A protein and the small-molecule ligand that binds it are described below.
Small molecule (SMILES): N[C@@H](Cc1ccc(O)cc1)C(=O)O

Sequence of chain 1.B:
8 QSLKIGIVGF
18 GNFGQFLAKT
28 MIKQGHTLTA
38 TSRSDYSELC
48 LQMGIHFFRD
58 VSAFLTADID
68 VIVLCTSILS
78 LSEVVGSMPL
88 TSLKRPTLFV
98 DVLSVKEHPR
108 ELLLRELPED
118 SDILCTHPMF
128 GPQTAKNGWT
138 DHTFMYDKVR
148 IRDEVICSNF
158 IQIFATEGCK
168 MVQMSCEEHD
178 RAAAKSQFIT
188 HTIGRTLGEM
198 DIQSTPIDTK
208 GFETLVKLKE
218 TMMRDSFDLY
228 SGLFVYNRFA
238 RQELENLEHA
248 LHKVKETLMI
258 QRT

Binding-site contacts:
Ligand atom CB contacts residue ASP222 of chain 1.B at 3.2 Å.
Ligand atom CD1 contacts residue ASP222 of chain 1.B at 3.3 Å.
Ligand atom O contacts residue PRO129 of chain 1.B at 3.3 Å (h-bond).
Ligand atom OXT contacts residue THR131 of chain 1.B at 2.8 Å (h-bond).
Ligand atom N contacts residue ASP222 of chain 1.B at 2.7 Å (salt-bridge).
Ligand atom OXT contacts residue PHE127 of chain 1.B at 3.6 Å.
Ligand atom OH contacts residue GLN184 of chain 1.B at 3.3 Å (h-bond).
Ligand atom CG contacts residue NAP1 of chain 1.E at 3.6 Å.
Ligand atom N contacts residue GLN130 of chain 1.B at 3.0 Å (h-bond).
Ligand atom O contacts residue GLN130 of chain 1.B at 2.7 Å (h-bond).
Ligand atom CD1 contacts residue HIS188 of chain 1.B at 3.8 Å.
Ligand atom CE1 contacts residue SER101 of chain 1.B at 3.5 Å.
Ligand atom CZ contacts residue NAP1 of chain 1.E at 3.1 Å.
Ligand atom CA contacts residue GLN130 of chain 1.B at 3.4 Å.
Ligand atom CE2 contacts residue GLN184 of chain 1.B at 3.2 Å.
Ligand atom C contacts residue GLY128 of chain 1.B at 3.5 Å.
Ligand atom OH contacts residue NAP1 of chain 1.E at 2.9 Å.
Ligand atom O contacts residue THR131 of chain 1.B at 3.0 Å (h-bond).
Ligand atom C contacts residue NAP1 of chain 1.E at 3.6 Å.
Ligand atom CA contacts residue NAP1 of chain 1.E at 3.6 Å.
Ligand atom CE2 contacts residue NAP1 of chain 1.E at 3.4 Å.
Ligand atom O contacts residue NAP1 of chain 1.E at 3.8 Å.
Ligand atom N contacts residue NAP1 of chain 1.E at 2.7 Å (h-bond).
Ligand atom CA contacts residue ASP222 of chain 1.B at 3.2 Å.
Ligand atom CG contacts residue ASP222 of chain 1.B at 3.7 Å.
Ligand atom CD1 contacts residue GLN184 of chain 1.B at 3.8 Å.
Ligand atom CE1 contacts residue NAP1 of chain 1.E at 3.6 Å.
Ligand atom CE1 contacts residue GLN184 of chain 1.B at 3.3 Å.
Ligand atom C contacts residue GLN130 of chain 1.B at 3.8 Å.
Ligand atom OXT contacts residue GLY128 of chain 1.B at 3.2 Å (h-bond).
Ligand atom CE2 contacts residue HIS124 of chain 1.B at 3.7 Å.
Ligand atom O contacts residue GLY128 of chain 1.B at 2.9 Å.
Ligand atom CZ contacts residue GLN184 of chain 1.B at 2.9 Å.
Ligand atom OH contacts residue HIS124 of chain 1.B at 2.3 Å (h-bond).
Ligand atom C contacts residue THR131 of chain 1.B at 3.6 Å.
Ligand atom CZ contacts residue HIS124 of chain 1.B at 3.4 Å.
Ligand atom CD1 contacts residue NAP1 of chain 1.E at 3.7 Å.
Ligand atom OH contacts residue SER101 of chain 1.B at 2.5 Å (h-bond).
Ligand atom CD2 contacts residue GLN184 of chain 1.B at 3.7 Å.
Ligand atom CZ contacts residue SER101 of chain 1.B at 3.5 Å.